The protein below binds the small molecule below.
Small molecule (SMILES): O=P(O)(O)OC[C@@H](O)[C@@H](O)c1cnc[nH]1

Sequence of chain 1.A:
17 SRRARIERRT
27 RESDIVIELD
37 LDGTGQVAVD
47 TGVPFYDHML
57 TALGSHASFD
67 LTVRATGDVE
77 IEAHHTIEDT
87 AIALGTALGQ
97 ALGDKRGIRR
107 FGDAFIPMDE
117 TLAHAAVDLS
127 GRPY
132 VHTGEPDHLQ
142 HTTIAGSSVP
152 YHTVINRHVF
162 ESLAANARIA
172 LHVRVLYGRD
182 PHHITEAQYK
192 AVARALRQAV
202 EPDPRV

Sequence of chain 7.A:
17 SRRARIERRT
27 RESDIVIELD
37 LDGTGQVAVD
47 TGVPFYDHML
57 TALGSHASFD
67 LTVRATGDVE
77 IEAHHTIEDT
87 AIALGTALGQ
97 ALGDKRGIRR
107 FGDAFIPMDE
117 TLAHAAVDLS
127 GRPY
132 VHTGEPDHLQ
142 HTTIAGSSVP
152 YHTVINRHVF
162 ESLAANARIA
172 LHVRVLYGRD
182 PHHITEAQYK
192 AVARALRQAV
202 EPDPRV

Binding-site contacts:
Ligand atom C6 contacts residue MN1 of chain 24.B at 3.1 Å.
Ligand atom C3 contacts residue HIS81 of chain 24.A at 3.3 Å.
Ligand atom C5 contacts residue MET114 of chain 7.A at 3.6 Å (hydrophobic).
Ligand atom N2 contacts residue HIS81 of chain 24.A at 2.9 Å (h-bond).
Ligand atom OP4 contacts residue ARG106 of chain 1.A at 3.8 Å.
Ligand atom C5 contacts residue GLU84 of chain 24.A at 3.6 Å.
Ligand atom OP6 contacts residue ARG106 of chain 1.A at 2.8 Å (salt-bridge).
Ligand atom C6 contacts residue HIS184 of chain 7.A at 3.7 Å.
Ligand atom OP4 contacts residue LYS191 of chain 7.A at 3.8 Å.
Ligand atom O3 contacts residue HIS54 of chain 7.A at 3.3 Å (h-bond).
Ligand atom N2 contacts residue HIS183 of chain 7.A at 3.2 Å (h-bond).
Ligand atom OP6 contacts residue LYS191 of chain 7.A at 3.2 Å (salt-bridge).
Ligand atom N1 contacts residue MN1 of chain 24.B at 2.3 Å.
Ligand atom C3 contacts residue GLU28 of chain 24.A at 3.8 Å.
Ligand atom N2 contacts residue MET114 of chain 7.A at 3.6 Å.
Ligand atom C4 contacts residue MN1 of chain 7.C at 3.0 Å.
Ligand atom OP5 contacts residue ARG106 of chain 1.A at 3.9 Å.
Ligand atom N2 contacts residue MN1 of chain 7.C at 2.2 Å.
Ligand atom C6 contacts residue HIS183 of chain 7.A at 3.6 Å.
Ligand atom C6 contacts residue MET114 of chain 7.A at 3.4 Å (hydrophobic).
Ligand atom O3 contacts residue GLU187 of chain 7.A at 2.7 Å (salt-bridge).
Ligand atom O3 contacts residue MN1 of chain 7.C at 2.5 Å.
Ligand atom C6 contacts residue MN1 of chain 7.C at 3.4 Å.
Ligand atom P contacts residue ARG106 of chain 1.A at 3.6 Å.
Ligand atom N2 contacts residue GLU187 of chain 7.A at 3.3 Å (salt-bridge).
Ligand atom C3 contacts residue GLU187 of chain 7.A at 3.9 Å.
Ligand atom C4 contacts residue HIS81 of chain 24.A at 3.4 Å.
Ligand atom C5 contacts residue MN1 of chain 24.B at 3.5 Å.
Ligand atom N1 contacts residue MET114 of chain 7.A at 3.5 Å.
Ligand atom OP1 contacts residue GLU187 of chain 7.A at 3.6 Å (salt-bridge).
Ligand atom N1 contacts residue HIS80 of chain 24.A at 3.4 Å (h-bond).
Ligand atom O2 contacts residue GLU28 of chain 24.A at 3.0 Å (salt-bridge).
Ligand atom C4 contacts residue MET114 of chain 7.A at 3.7 Å (hydrophobic).
Ligand atom N1 contacts residue GLU84 of chain 24.A at 3.2 Å (salt-bridge).
Ligand atom O3 contacts residue HIS81 of chain 24.A at 3.5 Å (h-bond).
Ligand atom OP4 contacts residue HIS62 of chain 7.A at 3.2 Å (h-bond).
Ligand atom C2 contacts residue GLU28 of chain 24.A at 3.8 Å.
Ligand atom C3 contacts residue MN1 of chain 7.C at 3.2 Å.
Ligand atom C6 contacts residue HIS80 of chain 24.A at 3.3 Å.
Ligand atom N1 contacts residue HIS184 of chain 7.A at 3.5 Å (h-bond).

Sequence of chain 24.A:
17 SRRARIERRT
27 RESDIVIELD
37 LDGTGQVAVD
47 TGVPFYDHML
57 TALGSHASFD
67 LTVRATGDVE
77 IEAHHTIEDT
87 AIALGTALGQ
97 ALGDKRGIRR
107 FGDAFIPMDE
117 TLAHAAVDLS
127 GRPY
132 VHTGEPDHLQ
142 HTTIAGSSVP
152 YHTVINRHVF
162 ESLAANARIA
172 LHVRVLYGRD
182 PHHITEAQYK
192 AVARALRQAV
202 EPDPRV